Sequence of chain 1.A:
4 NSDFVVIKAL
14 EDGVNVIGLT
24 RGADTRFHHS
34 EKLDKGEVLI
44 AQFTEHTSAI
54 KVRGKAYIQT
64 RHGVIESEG

Sequence of chain 1.B:
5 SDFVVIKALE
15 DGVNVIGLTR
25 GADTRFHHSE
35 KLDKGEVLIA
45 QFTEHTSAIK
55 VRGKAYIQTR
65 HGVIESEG

Binding-site contacts:
Ligand atom OXT contacts residue THR50 of chain 1.B at 2.8 Å (h-bond).
Ligand atom CA contacts residue SER51 of chain 1.A at 4.0 Å.
Ligand atom CZ2 contacts residue THR50 of chain 1.B at 3.9 Å.
Ligand atom N contacts residue ARG24 of chain 1.A at 4.0 Å.
Ligand atom CZ3 contacts residue GLY21 of chain 1.B at 3.6 Å.
Ligand atom N contacts residue GLY25 of chain 1.A at 2.8 Å (h-bond).
Ligand atom CA contacts residue THR28 of chain 1.A at 3.2 Å.
Ligand atom O contacts residue SER51 of chain 1.A at 2.9 Å (h-bond).
Ligand atom N contacts residue THR28 of chain 1.A at 2.9 Å (h-bond).
Ligand atom C contacts residue GLY25 of chain 1.A at 3.5 Å.
Ligand atom O contacts residue THR47 of chain 1.B at 3.6 Å (h-bond).
Ligand atom CZ2 contacts residue ILE53 of chain 1.B at 3.8 Å (hydrophobic).
Ligand atom CE2 contacts residue ALA44 of chain 1.B at 4.0 Å (hydrophobic).
Ligand atom CZ3 contacts residue HIS32 of chain 1.B at 3.8 Å.
Ligand atom O contacts residue THR23 of chain 1.A at 4.0 Å.
Ligand atom NE1 contacts residue GLN45 of chain 1.B at 2.9 Å (h-bond).
Ligand atom CB contacts residue THR23 of chain 1.A at 3.7 Å.
Ligand atom CD1 contacts residue SER51 of chain 1.A at 3.6 Å.
Ligand atom CZ2 contacts residue ALA44 of chain 1.B at 4.0 Å (hydrophobic).
Ligand atom OXT contacts residue GLY25 of chain 1.A at 4.0 Å.
Ligand atom OXT contacts residue HIS49 of chain 1.B at 3.8 Å.
Ligand atom NE1 contacts residue ALA44 of chain 1.B at 3.7 Å.
Ligand atom CG contacts residue SER51 of chain 1.A at 3.9 Å.
Ligand atom N contacts residue ASP27 of chain 1.A at 3.4 Å (salt-bridge).
Ligand atom CD2 contacts residue THR50 of chain 1.B at 3.9 Å.
Ligand atom OXT contacts residue THR47 of chain 1.B at 2.6 Å (h-bond).
Ligand atom CD1 contacts residue GLN45 of chain 1.B at 3.6 Å.
Ligand atom CB contacts residue THR28 of chain 1.A at 3.6 Å.
Ligand atom C contacts residue SER51 of chain 1.A at 3.6 Å.
Ligand atom N contacts residue THR23 of chain 1.A at 2.7 Å (h-bond).
Ligand atom O contacts residue GLY25 of chain 1.A at 3.0 Å (h-bond).
Ligand atom CB contacts residue SER51 of chain 1.A at 3.5 Å.
Ligand atom C contacts residue THR50 of chain 1.B at 3.9 Å.
Ligand atom CH2 contacts residue GLY21 of chain 1.B at 3.4 Å.
Ligand atom CE3 contacts residue HIS32 of chain 1.B at 3.8 Å.
Ligand atom O contacts residue ARG24 of chain 1.A at 3.5 Å.
Ligand atom C contacts residue THR47 of chain 1.B at 3.4 Å.
Ligand atom CD1 contacts residue THR47 of chain 1.B at 3.8 Å.
Ligand atom CA contacts residue THR23 of chain 1.A at 3.7 Å.
Ligand atom CA contacts residue GLY25 of chain 1.A at 3.5 Å.

A protein and the small-molecule ligand that binds it are described below.
Small molecule (SMILES): N[C@@H](Cc1c[nH]c2ccccc12)C(=O)O